A small-molecule ligand and the protein it binds are described below.
Small molecule (SMILES): CC(C)CCC[C@@H](C)[C@H]1CC[C@H]2[C@@H]3CC=C4C[C@@H](OC(=O)CCC(=O)O)CC[C@]4(C)[C@H]3CC[C@]12C

Binding-site contacts:
Ligand atom CAI contacts residue VAL734 of chain 1.C at 3.7 Å (hydrophobic).
Ligand atom CBB contacts residue Y011 of chain 1.Z at 4.4 Å.
Ligand atom CAB contacts residue Y011 of chain 1.Z at 4.4 Å.
Ligand atom CAB contacts residue TYR578 of chain 1.D at 2.5 Å (hydrophobic).
Ligand atom CAN contacts residue Y011 of chain 1.Z at 3.2 Å.
Ligand atom CAP contacts residue Y011 of chain 1.Z at 3.5 Å.
Ligand atom CAV contacts residue LEU731 of chain 1.C at 4.2 Å (hydrophobic).
Ligand atom CAR contacts residue LEU622 of chain 1.D at 3.9 Å (hydrophobic).
Ligand atom CBA contacts residue TYR578 of chain 1.D at 3.0 Å (hydrophobic).
Ligand atom CAA contacts residue TYR578 of chain 1.D at 3.5 Å (hydrophobic).
Ligand atom CAQ contacts residue Y011 of chain 1.Z at 3.5 Å.
Ligand atom CAJ contacts residue VAL629 of chain 1.D at 3.2 Å (hydrophobic).
Ligand atom CBI contacts residue ILE625 of chain 1.D at 4.4 Å (hydrophobic).
Ligand atom CAN contacts residue VAL629 of chain 1.D at 3.9 Å (hydrophobic).
Ligand atom CAO contacts residue VAL629 of chain 1.D at 4.3 Å (hydrophobic).
Ligand atom CBI contacts residue PHE626 of chain 1.D at 4.4 Å (hydrophobic).
Ligand atom CAK contacts residue VAL734 of chain 1.C at 4.2 Å (hydrophobic).
Ligand atom CAE contacts residue VAL629 of chain 1.D at 4.2 Å (hydrophobic).
Ligand atom CAC contacts residue SER582 of chain 1.D at 4.2 Å.
Ligand atom CAJ contacts residue SER582 of chain 1.D at 3.8 Å.
Ligand atom CAD contacts residue LEU731 of chain 1.C at 3.5 Å (hydrophobic).
Ligand atom CAA contacts residue SER582 of chain 1.D at 4.1 Å.
Ligand atom CAJ contacts residue Y011 of chain 1.Z at 4.0 Å.
Ligand atom CAN contacts residue TYR578 of chain 1.D at 4.5 Å (hydrophobic).
Ligand atom CAS contacts residue ILE625 of chain 1.D at 4.3 Å (hydrophobic).
Ligand atom CAC contacts residue PHE626 of chain 1.D at 2.7 Å (hydrophobic).
Ligand atom CBA contacts residue Y011 of chain 1.Z at 4.5 Å.
Ligand atom CAN contacts residue SER582 of chain 1.D at 4.4 Å.
Ligand atom CAD contacts residue LEU622 of chain 1.D at 4.4 Å (hydrophobic).
Ligand atom CBB contacts residue PHE626 of chain 1.D at 4.2 Å (hydrophobic).
Ligand atom CBA contacts residue SER582 of chain 1.D at 3.8 Å.
Ligand atom CAU contacts residue PHE626 of chain 1.D at 3.2 Å (hydrophobic).
Ligand atom CAO contacts residue SER582 of chain 1.D at 3.9 Å.
Ligand atom OAW contacts residue LEU727 of chain 1.C at 4.4 Å.
Ligand atom CAB contacts residue PHE579 of chain 1.D at 3.8 Å (hydrophobic).
Ligand atom CAS contacts residue PHE626 of chain 1.D at 3.7 Å (hydrophobic).
Ligand atom CAE contacts residue ILE625 of chain 1.D at 3.0 Å (hydrophobic).
Ligand atom CBB contacts residue VAL629 of chain 1.D at 4.3 Å (hydrophobic).
Ligand atom CAE contacts residue Y011 of chain 1.Z at 4.0 Å.
Ligand atom CAD contacts residue ILE625 of chain 1.D at 3.3 Å (hydrophobic).

Sequence of chain 1.C:
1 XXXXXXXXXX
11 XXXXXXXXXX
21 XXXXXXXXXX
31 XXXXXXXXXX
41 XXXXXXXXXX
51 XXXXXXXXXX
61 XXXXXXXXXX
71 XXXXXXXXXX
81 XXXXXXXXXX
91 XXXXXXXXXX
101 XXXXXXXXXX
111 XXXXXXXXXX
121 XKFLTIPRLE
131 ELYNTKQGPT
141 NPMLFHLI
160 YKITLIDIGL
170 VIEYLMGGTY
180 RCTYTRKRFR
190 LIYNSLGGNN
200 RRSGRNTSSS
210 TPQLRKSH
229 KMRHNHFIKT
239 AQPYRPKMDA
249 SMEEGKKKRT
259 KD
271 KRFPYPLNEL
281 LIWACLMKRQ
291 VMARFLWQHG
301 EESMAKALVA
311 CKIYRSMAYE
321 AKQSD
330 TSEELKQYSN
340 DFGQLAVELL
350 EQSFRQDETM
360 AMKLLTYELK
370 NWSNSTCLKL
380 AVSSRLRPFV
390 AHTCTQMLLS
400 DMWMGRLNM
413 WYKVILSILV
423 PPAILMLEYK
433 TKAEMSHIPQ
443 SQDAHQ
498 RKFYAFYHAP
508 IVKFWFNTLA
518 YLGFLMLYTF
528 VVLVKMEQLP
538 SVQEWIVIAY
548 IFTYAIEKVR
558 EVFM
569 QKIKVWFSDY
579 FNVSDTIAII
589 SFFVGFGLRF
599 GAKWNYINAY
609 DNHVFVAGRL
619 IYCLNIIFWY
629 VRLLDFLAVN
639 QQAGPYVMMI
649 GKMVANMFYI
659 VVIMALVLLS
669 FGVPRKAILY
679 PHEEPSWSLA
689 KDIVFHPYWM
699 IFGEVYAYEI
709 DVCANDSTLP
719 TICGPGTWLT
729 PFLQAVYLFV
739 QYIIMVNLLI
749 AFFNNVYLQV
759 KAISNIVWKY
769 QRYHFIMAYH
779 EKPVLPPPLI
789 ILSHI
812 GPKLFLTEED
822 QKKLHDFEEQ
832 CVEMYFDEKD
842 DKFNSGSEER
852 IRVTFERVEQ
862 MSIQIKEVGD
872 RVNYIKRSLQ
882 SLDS

Sequence of chain 1.D:
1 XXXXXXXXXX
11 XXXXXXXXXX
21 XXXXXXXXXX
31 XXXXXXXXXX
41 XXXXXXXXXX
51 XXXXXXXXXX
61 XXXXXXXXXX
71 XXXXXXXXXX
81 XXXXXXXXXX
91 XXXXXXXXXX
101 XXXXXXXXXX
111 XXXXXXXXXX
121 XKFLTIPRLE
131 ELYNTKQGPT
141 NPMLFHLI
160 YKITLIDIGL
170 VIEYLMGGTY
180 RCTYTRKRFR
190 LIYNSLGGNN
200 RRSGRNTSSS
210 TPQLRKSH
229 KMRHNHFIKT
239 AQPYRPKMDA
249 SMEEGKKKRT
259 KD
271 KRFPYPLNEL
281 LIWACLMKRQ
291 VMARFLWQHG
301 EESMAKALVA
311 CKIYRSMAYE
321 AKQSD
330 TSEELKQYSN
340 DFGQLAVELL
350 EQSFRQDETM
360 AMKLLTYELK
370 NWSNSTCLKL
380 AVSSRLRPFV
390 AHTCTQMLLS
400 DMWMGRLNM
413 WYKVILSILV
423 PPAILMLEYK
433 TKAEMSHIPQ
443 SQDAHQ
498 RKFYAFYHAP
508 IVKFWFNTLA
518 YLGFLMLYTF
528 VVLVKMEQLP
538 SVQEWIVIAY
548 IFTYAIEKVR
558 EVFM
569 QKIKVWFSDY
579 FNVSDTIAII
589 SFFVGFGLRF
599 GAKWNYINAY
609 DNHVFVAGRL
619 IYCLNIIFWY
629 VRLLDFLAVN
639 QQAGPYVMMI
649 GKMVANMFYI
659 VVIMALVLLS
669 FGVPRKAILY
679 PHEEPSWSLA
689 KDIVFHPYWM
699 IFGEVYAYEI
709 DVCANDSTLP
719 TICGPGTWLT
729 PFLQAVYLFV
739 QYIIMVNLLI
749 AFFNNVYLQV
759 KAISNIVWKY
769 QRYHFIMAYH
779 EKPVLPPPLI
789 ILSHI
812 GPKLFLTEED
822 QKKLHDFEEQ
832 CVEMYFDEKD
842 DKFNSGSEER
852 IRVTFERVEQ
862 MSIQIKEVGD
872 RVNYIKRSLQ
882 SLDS